Sequence of chain 1.E:
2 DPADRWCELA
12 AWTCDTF

Sequence of chain 1.A:
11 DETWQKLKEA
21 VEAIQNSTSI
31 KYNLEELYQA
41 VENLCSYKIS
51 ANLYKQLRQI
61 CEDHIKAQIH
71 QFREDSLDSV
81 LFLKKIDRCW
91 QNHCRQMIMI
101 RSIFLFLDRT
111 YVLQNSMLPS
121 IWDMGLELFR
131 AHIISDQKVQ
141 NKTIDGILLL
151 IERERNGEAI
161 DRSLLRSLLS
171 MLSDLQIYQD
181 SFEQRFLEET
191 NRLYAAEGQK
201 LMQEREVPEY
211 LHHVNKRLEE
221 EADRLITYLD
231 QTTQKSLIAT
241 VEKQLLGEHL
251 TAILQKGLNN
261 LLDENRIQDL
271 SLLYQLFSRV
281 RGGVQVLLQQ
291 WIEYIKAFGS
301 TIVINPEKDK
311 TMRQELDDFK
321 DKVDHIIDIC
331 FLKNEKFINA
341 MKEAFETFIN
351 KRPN

Binding-site contacts:
Ligand atom NB contacts residue ALA12 of chain 1.E at 4.0 Å.
Ligand atom CH contacts residue ARG352 of chain 1.A at 3.5 Å.
Ligand atom CA contacts residue ALA12 of chain 1.E at 4.3 Å (hydrophobic).
Ligand atom NA contacts residue ARG352 of chain 1.A at 4.1 Å.
Ligand atom CK contacts residue ALA11 of chain 1.E at 4.1 Å (hydrophobic).
Ligand atom CE contacts residue ARG352 of chain 1.A at 4.0 Å.
Ligand atom CH contacts residue CYS8 of chain 1.E at 1.8 Å (hydrophobic).
Ligand atom NB contacts residue ALA11 of chain 1.E at 3.6 Å.
Ligand atom CA contacts residue CYS8 of chain 1.E at 3.6 Å (hydrophobic).
Ligand atom OB contacts residue CYS8 of chain 1.E at 3.4 Å (h-bond).
Ligand atom CG contacts residue CYS8 of chain 1.E at 2.8 Å (hydrophobic).
Ligand atom CC contacts residue ALA11 of chain 1.E at 3.8 Å (hydrophobic).
Ligand atom NA contacts residue CYS8 of chain 1.E at 3.4 Å.
Ligand atom OA contacts residue ALA11 of chain 1.E at 4.2 Å.
Ligand atom CJ contacts residue CYS15 of chain 1.E at 2.7 Å (hydrophobic).
Ligand atom NB contacts residue CYS15 of chain 1.E at 3.8 Å.
Ligand atom CF contacts residue ALA11 of chain 1.E at 4.2 Å (hydrophobic).
Ligand atom CC contacts residue ALA12 of chain 1.E at 3.9 Å (hydrophobic).
Ligand atom OA contacts residue CYS15 of chain 1.E at 3.2 Å (h-bond).
Ligand atom CK contacts residue CYS15 of chain 1.E at 1.8 Å (hydrophobic).
Ligand atom CB contacts residue ALA12 of chain 1.E at 3.7 Å (hydrophobic).
Ligand atom CD contacts residue ALA11 of chain 1.E at 3.5 Å (hydrophobic).
Ligand atom CE contacts residue ALA11 of chain 1.E at 3.8 Å (hydrophobic).
Ligand atom CF contacts residue CYS8 of chain 1.E at 3.9 Å (hydrophobic).
Ligand atom OB contacts residue ARG352 of chain 1.A at 2.4 Å (salt-bridge).
Ligand atom CB contacts residue ALA11 of chain 1.E at 4.2 Å (hydrophobic).
Ligand atom CB contacts residue CYS8 of chain 1.E at 4.2 Å (hydrophobic).
Ligand atom CJ contacts residue ALA11 of chain 1.E at 3.7 Å (hydrophobic).
Ligand atom CA contacts residue ALA11 of chain 1.E at 4.5 Å (hydrophobic).
Ligand atom CG contacts residue ARG352 of chain 1.A at 3.0 Å.

The small molecule below binds the protein below.
Small molecule (SMILES): CC(=O)Nc1ccc(NC(C)=O)cc1